Sequence of chain 1.A:
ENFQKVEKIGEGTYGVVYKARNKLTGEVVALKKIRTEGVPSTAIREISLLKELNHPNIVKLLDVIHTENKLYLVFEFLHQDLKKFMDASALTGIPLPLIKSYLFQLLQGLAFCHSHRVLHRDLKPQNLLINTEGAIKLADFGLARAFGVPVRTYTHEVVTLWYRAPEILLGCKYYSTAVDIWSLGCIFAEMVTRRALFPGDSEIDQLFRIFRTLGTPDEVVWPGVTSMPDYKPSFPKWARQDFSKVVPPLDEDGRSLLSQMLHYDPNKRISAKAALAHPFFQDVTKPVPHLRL

Binding-site contacts:
Ligand atom C11 contacts residue GLU81 of chain 1.A at 3.1 Å.
Ligand atom O20 contacts residue LEU83 of chain 1.A at 2.8 Å (h-bond).
Ligand atom C12 contacts residue GLU81 of chain 1.A at 3.8 Å.
Ligand atom N01 contacts residue LEU83 of chain 1.A at 3.0 Å (h-bond).
Ligand atom C08 contacts residue LEU134 of chain 1.A at 3.5 Å (hydrophobic).
Ligand atom C12 contacts residue LEU134 of chain 1.A at 3.4 Å (hydrophobic).
Ligand atom C10 contacts residue LEU134 of chain 1.A at 3.1 Å (hydrophobic).
Ligand atom O20 contacts residue LEU134 of chain 1.A at 3.8 Å.
Ligand atom N01 contacts residue ILE10 of chain 1.A at 3.7 Å.
Ligand atom C10 contacts residue ALA31 of chain 1.A at 3.7 Å (hydrophobic).
Ligand atom O19 contacts residue LYS89 of chain 1.A at 3.2 Å.
Ligand atom C08 contacts residue ILE10 of chain 1.A at 3.5 Å (hydrophobic).
Ligand atom C06 contacts residue ASP86 of chain 1.A at 3.6 Å.
Ligand atom C18 contacts residue ASP145 of chain 1.A at 3.4 Å.
Ligand atom C03 contacts residue LEU83 of chain 1.A at 3.2 Å (hydrophobic).
Ligand atom C18 contacts residue ALA144 of chain 1.A at 3.4 Å (hydrophobic).
Ligand atom C17 contacts residue ALA144 of chain 1.A at 3.8 Å (hydrophobic).
Ligand atom C03 contacts residue HIS84 of chain 1.A at 3.3 Å.
Ligand atom C05 contacts residue HIS84 of chain 1.A at 3.1 Å.
Ligand atom C06 contacts residue HIS84 of chain 1.A at 3.9 Å.
Ligand atom C11 contacts residue ALA31 of chain 1.A at 3.4 Å (hydrophobic).
Ligand atom C05 contacts residue LYS89 of chain 1.A at 3.6 Å.
Ligand atom C14 contacts residue LEU134 of chain 1.A at 3.4 Å (hydrophobic).
Ligand atom C12 contacts residue ALA31 of chain 1.A at 3.8 Å (hydrophobic).
Ligand atom C13 contacts residue LEU134 of chain 1.A at 3.4 Å (hydrophobic).
Ligand atom C02 contacts residue ILE10 of chain 1.A at 3.8 Å (hydrophobic).
Ligand atom C09 contacts residue LEU134 of chain 1.A at 3.2 Å (hydrophobic).
Ligand atom C06 contacts residue GLN85 of chain 1.A at 3.8 Å.
Ligand atom O19 contacts residue HIS84 of chain 1.A at 3.5 Å (h-bond).
Ligand atom C03 contacts residue PHE82 of chain 1.A at 3.8 Å (hydrophobic).
Ligand atom C06 contacts residue LYS89 of chain 1.A at 3.0 Å.
Ligand atom C04 contacts residue HIS84 of chain 1.A at 2.8 Å.
Ligand atom C12 contacts residue VAL64 of chain 1.A at 3.8 Å (hydrophobic).
Ligand atom C07 contacts residue ASP86 of chain 1.A at 3.8 Å.
Ligand atom C11 contacts residue LEU134 of chain 1.A at 3.2 Å (hydrophobic).
Ligand atom C02 contacts residue LEU83 of chain 1.A at 3.3 Å (hydrophobic).
Ligand atom C12 contacts residue PHE80 of chain 1.A at 3.7 Å (hydrophobic).
Ligand atom C10 contacts residue LEU83 of chain 1.A at 3.9 Å (hydrophobic).
Ligand atom O20 contacts residue PHE82 of chain 1.A at 3.6 Å.
Ligand atom C17 contacts residue ASP145 of chain 1.A at 3.1 Å.

A small-molecule ligand and the protein it binds are described below.
Small molecule (SMILES): Oc1ccc(/N=C/c2c(O)ccc3ccccc23)cc1